Sequence of chain 1.A:
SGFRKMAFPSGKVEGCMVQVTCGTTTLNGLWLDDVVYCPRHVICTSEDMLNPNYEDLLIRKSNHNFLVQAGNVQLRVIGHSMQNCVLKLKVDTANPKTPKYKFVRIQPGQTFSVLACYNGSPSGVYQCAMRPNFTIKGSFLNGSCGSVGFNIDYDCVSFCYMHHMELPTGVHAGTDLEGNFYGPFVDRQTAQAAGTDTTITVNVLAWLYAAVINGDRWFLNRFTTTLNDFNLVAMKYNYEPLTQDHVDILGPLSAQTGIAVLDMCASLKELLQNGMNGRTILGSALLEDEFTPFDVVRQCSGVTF

Sequence of chain 1.B:
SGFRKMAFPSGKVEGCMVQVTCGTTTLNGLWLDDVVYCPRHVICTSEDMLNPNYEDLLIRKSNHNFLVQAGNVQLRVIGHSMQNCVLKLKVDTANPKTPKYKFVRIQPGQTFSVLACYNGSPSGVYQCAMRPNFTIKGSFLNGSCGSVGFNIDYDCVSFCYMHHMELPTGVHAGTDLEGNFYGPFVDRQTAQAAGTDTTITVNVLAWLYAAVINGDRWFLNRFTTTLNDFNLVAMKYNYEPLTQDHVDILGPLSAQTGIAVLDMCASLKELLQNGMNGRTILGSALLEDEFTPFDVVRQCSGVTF

The protein below binds the small molecule below.
Small molecule (SMILES): O=C(Cc1cc(F)ccc1F)Nc1cncc2ccccc12

Binding-site contacts:
Ligand atom N1 contacts residue SER144 of chain 1.B at 3.6 Å.
Ligand atom C11 contacts residue LEU141 of chain 1.B at 3.7 Å (hydrophobic).
Ligand atom N1 contacts residue PHE140 of chain 1.B at 3.7 Å.
Ligand atom C7 contacts residue CYS145 of chain 1.B at 3.9 Å (hydrophobic).
Ligand atom C10 contacts residue LEU141 of chain 1.B at 3.8 Å (hydrophobic).
Ligand atom C11 contacts residue ASN142 of chain 1.B at 3.7 Å.
Ligand atom F contacts residue HIS41 of chain 1.B at 3.9 Å.
Ligand atom C8 contacts residue HIS163 of chain 1.B at 3.0 Å.
Ligand atom C1 contacts residue MET49 of chain 1.B at 3.5 Å (hydrophobic).
Ligand atom C10 contacts residue GLU166 of chain 1.B at 3.9 Å.
Ligand atom F contacts residue MET49 of chain 1.B at 3.8 Å.
Ligand atom C8 contacts residue MET165 of chain 1.B at 3.9 Å (hydrophobic).
Ligand atom C16 contacts residue MET165 of chain 1.B at 3.6 Å (hydrophobic).
Ligand atom F1 contacts residue GLN189 of chain 1.B at 3.2 Å.
Ligand atom C8 contacts residue CYS145 of chain 1.B at 3.9 Å (hydrophobic).
Ligand atom C16 contacts residue HIS164 of chain 1.B at 3.4 Å.
Ligand atom N contacts residue CYS145 of chain 1.B at 3.4 Å (h-bond).
Ligand atom C10 contacts residue ASN142 of chain 1.B at 3.9 Å.
Ligand atom C11 contacts residue GLU166 of chain 1.B at 3.8 Å.
Ligand atom C3 contacts residue GLN189 of chain 1.B at 3.8 Å.
Ligand atom O contacts residue MET165 of chain 1.B at 3.3 Å.
Ligand atom C9 contacts residue PHE140 of chain 1.B at 3.5 Å (hydrophobic).
Ligand atom O contacts residue GLU166 of chain 1.B at 3.1 Å (salt-bridge).
Ligand atom C6 contacts residue MET165 of chain 1.B at 3.8 Å (hydrophobic).
Ligand atom C contacts residue MET165 of chain 1.B at 3.6 Å (hydrophobic).
Ligand atom C1 contacts residue ARG188 of chain 1.B at 3.5 Å.
Ligand atom C2 contacts residue GLN189 of chain 1.B at 3.5 Å.
Ligand atom C6 contacts residue HIS164 of chain 1.B at 3.8 Å.
Ligand atom C contacts residue MET49 of chain 1.B at 3.5 Å (hydrophobic).
Ligand atom N1 contacts residue GLU166 of chain 1.B at 3.8 Å.
Ligand atom C9 contacts residue GLU166 of chain 1.B at 3.5 Å.
Ligand atom C12 contacts residue ASN142 of chain 1.B at 4.0 Å.
Ligand atom C9 contacts residue LEU141 of chain 1.B at 3.6 Å (hydrophobic).
Ligand atom F contacts residue ASP187 of chain 1.B at 3.2 Å.
Ligand atom F contacts residue MET165 of chain 1.B at 3.8 Å.
Ligand atom N1 contacts residue HIS163 of chain 1.B at 2.7 Å (h-bond).
Ligand atom C8 contacts residue GLU166 of chain 1.B at 3.7 Å.
Ligand atom C16 contacts residue HIS41 of chain 1.B at 3.8 Å.
Ligand atom C1 contacts residue MET165 of chain 1.B at 3.7 Å (hydrophobic).
Ligand atom F contacts residue ARG188 of chain 1.B at 3.6 Å.